Binding-site contacts:
Ligand atom C23 contacts residue LEU59 of chain 1.A at 3.9 Å (hydrophobic).
Ligand atom C9 contacts residue SER66 of chain 1.A at 4.0 Å.
Ligand atom O05 contacts residue HIS226 of chain 1.A at 2.7 Å (h-bond).
Ligand atom C11 contacts residue VAL129 of chain 1.A at 4.0 Å (hydrophobic).
Ligand atom C15 contacts residue VAL63 of chain 1.A at 3.7 Å (hydrophobic).
Ligand atom C2 contacts residue SER66 of chain 1.A at 4.0 Å.
Ligand atom O01 contacts residue TYR23 of chain 1.A at 3.7 Å.
Ligand atom C24 contacts residue TYR230 of chain 1.A at 4.1 Å (hydrophobic).
Ligand atom O02 contacts residue SER66 of chain 1.A at 2.7 Å (h-bond).
Ligand atom C19 contacts residue HIS134 of chain 1.A at 3.8 Å.
Ligand atom O04 contacts residue HIS134 of chain 1.A at 3.3 Å (h-bond).
Ligand atom C8 contacts residue ILE100 of chain 1.A at 3.8 Å (hydrophobic).
Ligand atom C26 contacts residue MET101 of chain 1.A at 4.0 Å (hydrophobic).
Ligand atom C6 contacts residue TRP115 of chain 1.A at 4.0 Å (hydrophobic).
Ligand atom C12 contacts residue TRP115 of chain 1.A at 3.6 Å (hydrophobic).
Ligand atom C11 contacts residue TRP115 of chain 1.A at 3.5 Å (hydrophobic).
Ligand atom C24 contacts residue LEU243 of chain 1.A at 4.1 Å (hydrophobic).
Ligand atom O01 contacts residue ARG103 of chain 1.A at 3.5 Å (salt-bridge).
Ligand atom C1 contacts residue PHE30 of chain 1.A at 3.7 Å (hydrophobic).
Ligand atom C6 contacts residue SER104 of chain 1.A at 3.8 Å.
Ligand atom C17 contacts residue VAL129 of chain 1.A at 3.9 Å (hydrophobic).
Ligand atom C23 contacts residue LEU56 of chain 1.A at 3.8 Å (hydrophobic).
Ligand atom C26 contacts residue SER104 of chain 1.A at 3.7 Å.
Ligand atom C9 contacts residue LEU62 of chain 1.A at 4.0 Å (hydrophobic).
Ligand atom C12 contacts residue SER104 of chain 1.A at 4.1 Å.
Ligand atom C20 contacts residue HIS134 of chain 1.A at 3.2 Å.
Ligand atom O05 contacts residue HIS134 of chain 1.A at 3.0 Å (h-bond).
Ligand atom C5 contacts residue SER104 of chain 1.A at 3.7 Å.
Ligand atom C20 contacts residue HIS226 of chain 1.A at 4.1 Å.
Ligand atom C25 contacts residue VAL129 of chain 1.A at 3.8 Å (hydrophobic).
Ligand atom O03 contacts residue LEU62 of chain 1.A at 3.5 Å.
Ligand atom C9 contacts residue ILE100 of chain 1.A at 3.6 Å (hydrophobic).
Ligand atom C2 contacts residue ARG103 of chain 1.A at 3.6 Å.
Ligand atom O02 contacts residue ARG103 of chain 1.A at 2.9 Å (salt-bridge).
Ligand atom C24 contacts residue LEU56 of chain 1.A at 4.0 Å (hydrophobic).
Ligand atom C25 contacts residue TYR124 of chain 1.A at 4.0 Å (hydrophobic).
Ligand atom C1 contacts residue ARG103 of chain 1.A at 4.0 Å.
Ligand atom C4 contacts residue LEU62 of chain 1.A at 3.9 Å (hydrophobic).
Ligand atom O03 contacts residue SER66 of chain 1.A at 3.5 Å (h-bond).
Ligand atom C23 contacts residue ALA60 of chain 1.A at 3.7 Å (hydrophobic).

Sequence of chain 1.A:
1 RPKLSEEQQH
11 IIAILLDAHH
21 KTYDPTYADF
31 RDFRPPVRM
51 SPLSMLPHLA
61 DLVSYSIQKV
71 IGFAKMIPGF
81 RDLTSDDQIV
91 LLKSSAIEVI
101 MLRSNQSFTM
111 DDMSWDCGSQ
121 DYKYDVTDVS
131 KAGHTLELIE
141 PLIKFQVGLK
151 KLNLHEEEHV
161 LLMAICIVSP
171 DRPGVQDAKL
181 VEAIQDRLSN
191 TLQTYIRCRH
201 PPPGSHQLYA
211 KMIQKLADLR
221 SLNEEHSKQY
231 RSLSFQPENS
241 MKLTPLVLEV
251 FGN

This protein binds this small molecule.
Small molecule (SMILES): CCC(CC)(c1ccc(OC[C@@H](O)CO)cc1)c1ccc(OC[C@H](O)C(C)(C)C)cc1